Sequence of chain 2.B:
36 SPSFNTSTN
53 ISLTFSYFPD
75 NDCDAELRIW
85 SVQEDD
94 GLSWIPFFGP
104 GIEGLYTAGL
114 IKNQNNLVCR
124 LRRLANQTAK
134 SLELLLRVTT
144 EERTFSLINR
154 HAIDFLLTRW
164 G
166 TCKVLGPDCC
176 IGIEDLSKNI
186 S

Sequence of chain 2.A:
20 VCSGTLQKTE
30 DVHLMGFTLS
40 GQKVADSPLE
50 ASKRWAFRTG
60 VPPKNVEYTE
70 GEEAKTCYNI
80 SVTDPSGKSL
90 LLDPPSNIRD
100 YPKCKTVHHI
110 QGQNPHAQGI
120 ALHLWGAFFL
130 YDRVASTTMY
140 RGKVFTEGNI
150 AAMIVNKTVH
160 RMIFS

Binding-site contacts:
Ligand atom C2 contacts residue ASN155 of chain 2.A at 2.3 Å.
Ligand atom C5 contacts residue ASN40 of chain 2.B at 3.9 Å.
Ligand atom O7 contacts residue ASN155 of chain 2.A at 3.4 Å (h-bond).
Ligand atom C8 contacts residue GLN26 of chain 2.A at 4.1 Å.
Ligand atom C6 contacts residue ASN40 of chain 2.B at 3.1 Å.
Ligand atom O5 contacts residue ASN155 of chain 2.A at 2.4 Å (h-bond).
Ligand atom C5 contacts residue ASN155 of chain 2.A at 3.7 Å.
Ligand atom O5 contacts residue ASN40 of chain 2.B at 3.9 Å.
Ligand atom C8 contacts residue ASN155 of chain 2.A at 4.5 Å.
Ligand atom O5 contacts residue VAL158 of chain 2.A at 4.1 Å.
Ligand atom C7 contacts residue THR41 of chain 2.B at 4.3 Å.
Ligand atom C7 contacts residue ASN155 of chain 2.A at 3.3 Å.
Ligand atom C4 contacts residue ASN155 of chain 2.A at 4.1 Å.
Ligand atom C8 contacts residue THR157 of chain 2.A at 3.5 Å.
Ligand atom C1 contacts residue VAL158 of chain 2.A at 4.2 Å (hydrophobic).
Ligand atom C7 contacts residue GLN26 of chain 2.A at 4.5 Å.
Ligand atom C8 contacts residue THR43 of chain 2.B at 3.7 Å.
Ligand atom C8 contacts residue SER42 of chain 2.B at 4.5 Å.
Ligand atom N2 contacts residue THR157 of chain 2.A at 3.0 Å (h-bond).
Ligand atom O7 contacts residue GLN26 of chain 2.A at 3.9 Å.
Ligand atom C3 contacts residue ASN155 of chain 2.A at 3.7 Å.
Ligand atom C1 contacts residue ASN155 of chain 2.A at 1.4 Å.
Ligand atom C7 contacts residue THR157 of chain 2.A at 3.7 Å.
Ligand atom C2 contacts residue THR157 of chain 2.A at 3.9 Å.
Ligand atom C6 contacts residue THR41 of chain 2.B at 4.0 Å.
Ligand atom C8 contacts residue THR41 of chain 2.B at 3.3 Å.
Ligand atom O6 contacts residue ASN40 of chain 2.B at 2.4 Å (h-bond).
Ligand atom C3 contacts residue THR157 of chain 2.A at 4.4 Å.
Ligand atom N2 contacts residue ASN155 of chain 2.A at 2.8 Å (h-bond).
Ligand atom C1 contacts residue THR157 of chain 2.A at 4.0 Å.

The small molecule below binds the protein below.
Small molecule (SMILES): CC(=O)N[C@H]1[C@H](O[C@H]2[C@H](O)[C@@H](NC(C)=O)CO[C@@H]2CO)O[C@H](CO)[C@@H](O)[C@@H]1O